This small molecule binds to this protein.
Small molecule (SMILES): CC(=O)N[C@@H]1[C@@H](O)[C@H](O)[C@@H](CO)O[C@H]1O

Binding-site contacts:
Ligand atom O7 contacts residue ASN491 of chain 1.A at 3.0 Å (h-bond).
Ligand atom O7 contacts residue VAL490 of chain 1.A at 3.8 Å.
Ligand atom C5 contacts residue ASN491 of chain 1.A at 3.7 Å.
Ligand atom C7 contacts residue ASN491 of chain 1.A at 3.2 Å.
Ligand atom C2 contacts residue ASN491 of chain 1.A at 2.5 Å.
Ligand atom O7 contacts residue ARG489 of chain 1.A at 4.2 Å.
Ligand atom N2 contacts residue ASN491 of chain 1.A at 3.0 Å (h-bond).
Ligand atom C3 contacts residue ASN491 of chain 1.A at 3.8 Å.
Ligand atom C4 contacts residue ASN491 of chain 1.A at 4.3 Å.
Ligand atom C8 contacts residue ASN491 of chain 1.A at 4.4 Å.
Ligand atom O5 contacts residue ASN491 of chain 1.A at 2.4 Å (h-bond).
Ligand atom C1 contacts residue ASN491 of chain 1.A at 1.4 Å.

Sequence of chain 1.A:
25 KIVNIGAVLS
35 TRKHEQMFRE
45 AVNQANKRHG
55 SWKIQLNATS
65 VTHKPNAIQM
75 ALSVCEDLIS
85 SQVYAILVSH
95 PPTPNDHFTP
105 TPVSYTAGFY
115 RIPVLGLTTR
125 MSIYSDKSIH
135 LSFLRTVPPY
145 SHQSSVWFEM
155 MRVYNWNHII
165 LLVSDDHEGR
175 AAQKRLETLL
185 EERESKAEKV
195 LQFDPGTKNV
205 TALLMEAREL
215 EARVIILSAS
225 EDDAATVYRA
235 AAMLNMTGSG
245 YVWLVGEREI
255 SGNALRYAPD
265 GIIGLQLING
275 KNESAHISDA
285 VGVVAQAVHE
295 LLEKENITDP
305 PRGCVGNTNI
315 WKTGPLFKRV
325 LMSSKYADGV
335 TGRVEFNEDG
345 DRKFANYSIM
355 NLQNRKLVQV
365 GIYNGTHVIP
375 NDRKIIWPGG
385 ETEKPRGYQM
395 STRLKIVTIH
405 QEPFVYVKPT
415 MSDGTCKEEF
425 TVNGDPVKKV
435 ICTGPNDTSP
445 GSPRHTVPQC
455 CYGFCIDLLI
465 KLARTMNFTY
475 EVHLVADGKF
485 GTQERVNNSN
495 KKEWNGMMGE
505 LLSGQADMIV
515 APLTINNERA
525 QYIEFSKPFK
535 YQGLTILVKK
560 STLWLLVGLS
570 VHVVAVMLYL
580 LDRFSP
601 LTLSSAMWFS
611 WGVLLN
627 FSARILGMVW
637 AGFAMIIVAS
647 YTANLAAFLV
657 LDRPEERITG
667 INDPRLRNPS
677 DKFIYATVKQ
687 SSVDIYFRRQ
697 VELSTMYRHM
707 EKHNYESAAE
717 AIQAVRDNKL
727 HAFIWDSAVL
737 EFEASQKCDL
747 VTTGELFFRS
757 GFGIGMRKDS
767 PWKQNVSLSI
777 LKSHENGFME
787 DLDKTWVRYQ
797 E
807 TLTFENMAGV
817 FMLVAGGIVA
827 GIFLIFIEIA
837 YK